Sequence of chain 1.B:
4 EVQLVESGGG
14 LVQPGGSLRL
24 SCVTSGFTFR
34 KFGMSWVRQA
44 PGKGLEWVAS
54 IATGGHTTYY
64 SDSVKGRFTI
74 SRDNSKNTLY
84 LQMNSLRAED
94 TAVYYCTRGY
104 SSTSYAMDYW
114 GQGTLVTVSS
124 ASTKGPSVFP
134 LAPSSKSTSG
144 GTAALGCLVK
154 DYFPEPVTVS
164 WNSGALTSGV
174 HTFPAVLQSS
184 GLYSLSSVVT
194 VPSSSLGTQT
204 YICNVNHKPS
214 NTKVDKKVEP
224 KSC

Sequence of chain 1.A:
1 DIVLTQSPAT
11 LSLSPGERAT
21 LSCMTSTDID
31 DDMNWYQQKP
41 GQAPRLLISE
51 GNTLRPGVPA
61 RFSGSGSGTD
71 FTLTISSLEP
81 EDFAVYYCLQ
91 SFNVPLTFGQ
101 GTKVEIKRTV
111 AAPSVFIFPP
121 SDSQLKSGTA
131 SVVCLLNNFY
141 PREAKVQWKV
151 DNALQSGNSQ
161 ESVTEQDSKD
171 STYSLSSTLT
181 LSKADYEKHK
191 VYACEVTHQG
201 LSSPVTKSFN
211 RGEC

Binding-site contacts:
Ligand atom N contacts residue THR56 of chain 1.B at 2.9 Å (h-bond).
Ligand atom N contacts residue ASN93 of chain 1.A at 3.4 Å (h-bond).
Ligand atom OD1 contacts residue VAL94 of chain 1.A at 2.9 Å (h-bond).
Ligand atom CZ contacts residue SER91 of chain 1.A at 3.5 Å.
Ligand atom O2P contacts residue THR60 of chain 1.B at 2.6 Å (h-bond).
Ligand atom O1P contacts residue GLY57 of chain 1.B at 3.5 Å.
Ligand atom OG contacts residue GLY57 of chain 1.B at 3.1 Å (h-bond).
Ligand atom O contacts residue ALA55 of chain 1.B at 3.1 Å.
Ligand atom OH contacts residue SER91 of chain 1.A at 2.7 Å (h-bond).
Ligand atom O contacts residue TYR108 of chain 1.B at 2.7 Å (h-bond).
Ligand atom CG contacts residue ASN93 of chain 1.A at 3.4 Å.
Ligand atom CB contacts residue SER105 of chain 1.B at 3.5 Å.
Ligand atom CG contacts residue PHE92 of chain 1.A at 3.6 Å (hydrophobic).
Ligand atom CD1 contacts residue TYR108 of chain 1.B at 3.4 Å (hydrophobic).
Ligand atom O1P contacts residue HIS59 of chain 1.B at 2.7 Å (h-bond).
Ligand atom O1P contacts residue GLY58 of chain 1.B at 3.2 Å (h-bond).
Ligand atom N contacts residue PHE92 of chain 1.A at 3.0 Å (h-bond).
Ligand atom CA contacts residue PHE92 of chain 1.A at 3.4 Å (hydrophobic).
Ligand atom CE1 contacts residue TYR108 of chain 1.B at 3.3 Å (hydrophobic).
Ligand atom CG2 contacts residue SER107 of chain 1.B at 3.5 Å.
Ligand atom CA contacts residue TYR62 of chain 1.B at 3.4 Å (hydrophobic).
Ligand atom CA contacts residue THR56 of chain 1.B at 3.5 Å.
Ligand atom CE2 contacts residue SER91 of chain 1.A at 3.4 Å.
Ligand atom ND2 contacts residue VAL94 of chain 1.A at 3.2 Å (h-bond).
Ligand atom N contacts residue TYR62 of chain 1.B at 2.9 Å (h-bond).
Ligand atom N contacts residue ASN93 of chain 1.A at 2.7 Å (h-bond).
Ligand atom CB contacts residue PHE92 of chain 1.A at 3.3 Å (hydrophobic).
Ligand atom OG1 contacts residue SER105 of chain 1.B at 2.8 Å (h-bond).
Ligand atom CA contacts residue PHE92 of chain 1.A at 3.2 Å (hydrophobic).
Ligand atom N contacts residue ASN93 of chain 1.A at 3.1 Å (h-bond).
Ligand atom CG2 contacts residue THR106 of chain 1.B at 3.5 Å.
Ligand atom CB contacts residue SER105 of chain 1.B at 3.4 Å.
Ligand atom O3P contacts residue HIS59 of chain 1.B at 2.7 Å (h-bond).
Ligand atom O1P contacts residue THR60 of chain 1.B at 2.9 Å (h-bond).
Ligand atom OH contacts residue TYR108 of chain 1.B at 3.4 Å (h-bond).
Ligand atom N contacts residue SER105 of chain 1.B at 3.5 Å (h-bond).
Ligand atom OD1 contacts residue ASN93 of chain 1.A at 3.1 Å (h-bond).
Ligand atom C contacts residue ASN93 of chain 1.A at 3.1 Å.
Ligand atom O contacts residue THR56 of chain 1.B at 2.9 Å (h-bond).
Ligand atom CA contacts residue ASN93 of chain 1.A at 3.3 Å.

This protein binds this small molecule.
Small molecule (SMILES): CC(C)[C@H](NC(=O)[C@H](Cc1ccc(O)cc1)NC(=O)[C@H](CC(N)=O)NC(=O)CNC(=O)[C@@H](N)CCCC[NH3+])C(=O)N[C@H](C(=O)N[C@H](C(=O)N[C@@H](COP(=O)(O)O)C(=O)N[C@@H](CC1=CNCN1)C(=O)O)[C@@H](C)O)C(C)C